Binding-site contacts:
Ligand atom C1 contacts residue ASN19 of chain 17.P at 2.3 Å.
Ligand atom O7 contacts residue ALA18 of chain 17.P at 4.3 Å.
Ligand atom C7 contacts residue TYR17 of chain 17.P at 4.3 Å (hydrophobic).
Ligand atom C2 contacts residue ASN19 of chain 17.P at 3.6 Å.
Ligand atom O5 contacts residue ASN19 of chain 17.P at 2.9 Å (h-bond).
Ligand atom C8 contacts residue TYR17 of chain 17.P at 3.4 Å (hydrophobic).
Ligand atom C8 contacts residue ALA18 of chain 17.P at 4.0 Å (hydrophobic).
Ligand atom C5 contacts residue ASN19 of chain 17.P at 3.6 Å.
Ligand atom C7 contacts residue ALA18 of chain 17.P at 4.4 Å (hydrophobic).
Ligand atom N2 contacts residue ASN19 of chain 17.P at 4.0 Å.
Ligand atom C3 contacts residue ASN19 of chain 17.P at 4.4 Å.

This protein binds this small molecule.
Small molecule (SMILES): CC(=O)N[C@H]1[C@H](O[C@H]2[C@H](O)[C@@H](NC(C)=O)CO[C@@H]2CO)O[C@H](CO)[C@@H](O)[C@@H]1O

Sequence of chain 17.P:
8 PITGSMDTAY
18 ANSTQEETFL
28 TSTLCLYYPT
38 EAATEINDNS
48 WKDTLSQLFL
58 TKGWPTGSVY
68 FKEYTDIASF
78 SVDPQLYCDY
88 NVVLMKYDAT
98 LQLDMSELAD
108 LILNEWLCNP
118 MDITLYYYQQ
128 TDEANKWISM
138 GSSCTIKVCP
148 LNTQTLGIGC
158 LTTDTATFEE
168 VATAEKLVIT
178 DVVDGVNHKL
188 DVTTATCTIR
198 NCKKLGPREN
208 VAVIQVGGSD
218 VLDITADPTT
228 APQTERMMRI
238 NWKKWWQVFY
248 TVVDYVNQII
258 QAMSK